Binding-site contacts:
Ligand atom C1 contacts residue ASN94 of chain 1.A at 3.3 Å.
Ligand atom O5 contacts residue GLN39 of chain 1.A at 3.6 Å.
Ligand atom C5 contacts residue GLN39 of chain 1.A at 3.4 Å.
Ligand atom O6 contacts residue ASN94 of chain 1.A at 3.1 Å (h-bond).
Ligand atom O7 contacts residue LYS102 of chain 1.A at 2.7 Å (salt-bridge).
Ligand atom O7 contacts residue LYS41 of chain 1.A at 2.7 Å (salt-bridge).
Ligand atom C8 contacts residue HIS93 of chain 1.A at 3.3 Å.
Ligand atom C3 contacts residue ASP29 of chain 1.A at 3.5 Å.
Ligand atom C3 contacts residue ASN94 of chain 1.A at 3.3 Å.
Ligand atom C6 contacts residue ASP47 of chain 1.A at 3.2 Å.
Ligand atom O6 contacts residue PRO97 of chain 1.A at 3.6 Å.
Ligand atom O7 contacts residue ILE40 of chain 1.A at 3.6 Å.
Ligand atom C1 contacts residue ASP47 of chain 1.A at 3.5 Å.
Ligand atom C7 contacts residue ASP47 of chain 1.A at 3.6 Å.
Ligand atom C8 contacts residue ALA43 of chain 1.A at 3.6 Å (hydrophobic).
Ligand atom N2 contacts residue TYR44 of chain 1.A at 3.5 Å.
Ligand atom C8 contacts residue ASP47 of chain 1.A at 3.2 Å.
Ligand atom N2 contacts residue HIS93 of chain 1.A at 2.9 Å (h-bond).
Ligand atom C8 contacts residue TYR44 of chain 1.A at 3.2 Å (hydrophobic).
Ligand atom C2 contacts residue ASP29 of chain 1.A at 2.9 Å.
Ligand atom O4 contacts residue GLY96 of chain 1.A at 3.6 Å.
Ligand atom C6 contacts residue GLN39 of chain 1.A at 3.5 Å.
Ligand atom N2 contacts residue ASP29 of chain 1.A at 2.9 Å (salt-bridge).
Ligand atom O3 contacts residue TYR44 of chain 1.A at 3.5 Å.
Ligand atom O6 contacts residue ASP47 of chain 1.A at 2.5 Å (salt-bridge).
Ligand atom C7 contacts residue TYR44 of chain 1.A at 3.3 Å (hydrophobic).
Ligand atom O7 contacts residue ASN94 of chain 1.A at 3.2 Å (h-bond).
Ligand atom O6 contacts residue TYR72 of chain 1.A at 2.8 Å (h-bond).
Ligand atom O5 contacts residue SER34 of chain 1.A at 3.6 Å.
Ligand atom O4 contacts residue LYS41 of chain 1.A at 3.2 Å.
Ligand atom C1 contacts residue ASP29 of chain 1.A at 3.2 Å.
Ligand atom C6 contacts residue GLU18 of chain 1.A at 3.1 Å.
Ligand atom C7 contacts residue LYS102 of chain 1.A at 3.6 Å.
Ligand atom O7 contacts residue TYR44 of chain 1.A at 3.5 Å.
Ligand atom C4 contacts residue ASN94 of chain 1.A at 3.5 Å.
Ligand atom C7 contacts residue ASP29 of chain 1.A at 3.5 Å.
Ligand atom O6 contacts residue GLU18 of chain 1.A at 2.7 Å (salt-bridge).
Ligand atom O1 contacts residue ASP29 of chain 1.A at 3.2 Å.
Ligand atom O7 contacts residue GLY95 of chain 1.A at 3.5 Å (h-bond).
Ligand atom N2 contacts residue ASP47 of chain 1.A at 3.0 Å (salt-bridge).

The small molecule below binds the protein below.
Small molecule (SMILES): CC(=O)NC1=C[C@H](O[C@@H]2O[C@H](CO)[C@@H](O[C@@H]3O[C@H](CO)[C@@H](O[C@@H]4O[C@H](CO)[C@@H](O)[C@H](O)[C@H]4NC(C)=O)[C@H](O)[C@H]3NC(C)=O)[C@H](O)[C@H]2NC(C)=O)[C@@H](CO)OC1=O

Sequence of chain 1.A:
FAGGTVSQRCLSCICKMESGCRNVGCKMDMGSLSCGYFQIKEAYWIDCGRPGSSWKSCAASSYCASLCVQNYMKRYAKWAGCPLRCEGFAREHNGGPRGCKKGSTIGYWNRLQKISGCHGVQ